The protein below binds the small molecule below.
Small molecule (SMILES): CC(C)CCC[C@@H](C)[C@H]1CC[C@H]2[C@@H]3CC=C4C[C@@H](O)CC[C@]4(C)[C@H]3CC[C@]12C

Sequence of chain 1.G:
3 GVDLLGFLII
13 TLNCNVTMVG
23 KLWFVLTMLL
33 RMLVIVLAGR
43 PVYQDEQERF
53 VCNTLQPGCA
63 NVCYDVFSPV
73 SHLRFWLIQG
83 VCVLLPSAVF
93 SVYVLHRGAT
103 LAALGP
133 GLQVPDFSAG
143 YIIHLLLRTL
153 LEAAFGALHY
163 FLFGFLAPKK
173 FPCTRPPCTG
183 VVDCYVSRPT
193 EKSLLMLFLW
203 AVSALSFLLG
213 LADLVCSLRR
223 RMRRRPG

Binding-site contacts:
Ligand atom C27 contacts residue ARG76 of chain 1.G at 4.0 Å.
Ligand atom C12 contacts residue VAL72 of chain 1.G at 4.5 Å (hydrophobic).
Ligand atom C5 contacts residue CLR1 of chain 1.UA at 3.6 Å.
Ligand atom C23 contacts residue ILE80 of chain 1.G at 4.3 Å (hydrophobic).
Ligand atom C26 contacts residue ARG76 of chain 1.G at 4.1 Å.
Ligand atom C26 contacts residue VAL72 of chain 1.G at 4.0 Å (hydrophobic).
Ligand atom C18 contacts residue LEU196 of chain 1.H at 4.5 Å (hydrophobic).
Ligand atom C10 contacts residue CLR1 of chain 1.UA at 4.2 Å.
Ligand atom C16 contacts residue CLR1 of chain 1.UA at 4.2 Å.
Ligand atom C26 contacts residue GLU193 of chain 1.H at 3.5 Å.
Ligand atom C27 contacts residue ILE80 of chain 1.G at 3.7 Å (hydrophobic).
Ligand atom C6 contacts residue CLR1 of chain 1.UA at 3.7 Å.
Ligand atom C23 contacts residue PHE200 of chain 1.H at 4.4 Å (hydrophobic).
Ligand atom C4 contacts residue CLR1 of chain 1.RA at 4.3 Å.
Ligand atom C24 contacts residue LEU196 of chain 1.H at 4.2 Å (hydrophobic).
Ligand atom C22 contacts residue CLR1 of chain 1.UA at 4.4 Å.
Ligand atom C15 contacts residue CLR1 of chain 1.UA at 3.6 Å.
Ligand atom C14 contacts residue CLR1 of chain 1.UA at 4.3 Å.
Ligand atom C19 contacts residue CLR1 of chain 1.UA at 3.7 Å.
Ligand atom C21 contacts residue ILE80 of chain 1.G at 4.3 Å (hydrophobic).
Ligand atom C4 contacts residue CLR1 of chain 1.UA at 3.8 Å.
Ligand atom C18 contacts residue CLR1 of chain 1.UA at 3.7 Å.
Ligand atom C8 contacts residue CLR1 of chain 1.UA at 4.3 Å.
Ligand atom C21 contacts residue PHE77 of chain 1.G at 4.5 Å (hydrophobic).
Ligand atom C7 contacts residue CLR1 of chain 1.UA at 4.2 Å.
Ligand atom C7 contacts residue LEU160 of chain 1.G at 4.3 Å (hydrophobic).
Ligand atom C7 contacts residue CLR1 of chain 1.RA at 4.3 Å.
Ligand atom C25 contacts residue ARG76 of chain 1.G at 4.3 Å.
Ligand atom C27 contacts residue LEU197 of chain 1.H at 3.7 Å (hydrophobic).

Sequence of chain 1.H:
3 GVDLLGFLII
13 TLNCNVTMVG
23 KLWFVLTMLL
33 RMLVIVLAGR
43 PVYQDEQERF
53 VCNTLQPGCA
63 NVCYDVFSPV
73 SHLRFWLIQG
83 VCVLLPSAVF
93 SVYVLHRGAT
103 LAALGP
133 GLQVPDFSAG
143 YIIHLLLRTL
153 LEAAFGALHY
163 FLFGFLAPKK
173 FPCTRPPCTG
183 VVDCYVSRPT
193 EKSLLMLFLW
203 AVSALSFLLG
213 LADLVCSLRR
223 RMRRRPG